A protein and the small-molecule ligand that binds it are described below.
Small molecule (SMILES): NCCc1c[nH]cn1

Binding-site contacts:
Ligand atom N contacts residue TYR29 of chain 1.B at 3.3 Å.
Ligand atom CA contacts residue ASP24 of chain 1.B at 3.1 Å.
Ligand atom ND1 contacts residue LEU21 of chain 1.B at 4.1 Å.
Ligand atom N contacts residue ASP24 of chain 1.B at 3.1 Å (salt-bridge).
Ligand atom CB contacts residue ASP120 of chain 1.B at 3.4 Å.
Ligand atom CB contacts residue PHE98 of chain 1.B at 4.3 Å (hydrophobic).
Ligand atom CA contacts residue SER20 of chain 1.B at 3.3 Å.
Ligand atom NE2 contacts residue PHE98 of chain 1.B at 3.6 Å.
Ligand atom CB contacts residue ASP24 of chain 1.B at 3.3 Å.
Ligand atom N contacts residue ASP120 of chain 1.B at 2.7 Å (salt-bridge).
Ligand atom CB contacts residue TYR29 of chain 1.B at 3.8 Å (hydrophobic).
Ligand atom CA contacts residue PHE98 of chain 1.B at 3.9 Å (hydrophobic).
Ligand atom ND1 contacts residue PHE98 of chain 1.B at 3.8 Å.
Ligand atom CG contacts residue ASP24 of chain 1.B at 3.6 Å.
Ligand atom ND1 contacts residue VAL51 of chain 1.B at 3.6 Å.
Ligand atom CA contacts residue ASP120 of chain 1.B at 3.1 Å.
Ligand atom CE1 contacts residue TYR100 of chain 1.B at 3.7 Å (hydrophobic).
Ligand atom CE1 contacts residue PHE98 of chain 1.B at 3.7 Å (hydrophobic).
Ligand atom CD2 contacts residue TRP137 of chain 1.B at 3.6 Å (hydrophobic).
Ligand atom CD2 contacts residue VAL51 of chain 1.B at 4.3 Å (hydrophobic).
Ligand atom N contacts residue SER20 of chain 1.B at 2.9 Å (h-bond).
Ligand atom CD2 contacts residue PHE98 of chain 1.B at 3.6 Å (hydrophobic).
Ligand atom CD2 contacts residue TYR100 of chain 1.B at 3.8 Å (hydrophobic).
Ligand atom CE1 contacts residue PHE67 of chain 1.B at 4.3 Å (hydrophobic).
Ligand atom NE2 contacts residue PHE67 of chain 1.B at 4.4 Å.
Ligand atom CB contacts residue VAL51 of chain 1.B at 4.1 Å (hydrophobic).
Ligand atom CE1 contacts residue VAL51 of chain 1.B at 4.1 Å (hydrophobic).
Ligand atom CG contacts residue VAL51 of chain 1.B at 3.7 Å (hydrophobic).
Ligand atom CA contacts residue TYR29 of chain 1.B at 4.3 Å (hydrophobic).
Ligand atom NE2 contacts residue TYR100 of chain 1.B at 2.8 Å (h-bond).
Ligand atom CG contacts residue PHE98 of chain 1.B at 3.7 Å (hydrophobic).
Ligand atom CD2 contacts residue ILE122 of chain 1.B at 3.9 Å (hydrophobic).
Ligand atom CG contacts residue TRP137 of chain 1.B at 4.2 Å (hydrophobic).
Ligand atom NE2 contacts residue TRP137 of chain 1.B at 4.0 Å.
Ligand atom CE1 contacts residue ASP24 of chain 1.B at 3.5 Å.
Ligand atom CB contacts residue TRP137 of chain 1.B at 4.4 Å (hydrophobic).
Ligand atom CA contacts residue LEU21 of chain 1.B at 4.5 Å (hydrophobic).
Ligand atom CE1 contacts residue LEU21 of chain 1.B at 4.2 Å (hydrophobic).
Ligand atom ND1 contacts residue ASP24 of chain 1.B at 2.6 Å (salt-bridge).

Sequence of chain 1.B:
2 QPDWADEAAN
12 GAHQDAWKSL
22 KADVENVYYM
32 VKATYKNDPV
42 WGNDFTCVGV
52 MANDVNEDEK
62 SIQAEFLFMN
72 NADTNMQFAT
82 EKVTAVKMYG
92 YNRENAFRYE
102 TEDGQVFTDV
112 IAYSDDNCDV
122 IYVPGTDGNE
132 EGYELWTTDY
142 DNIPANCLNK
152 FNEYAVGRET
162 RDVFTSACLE